This small molecule binds to this protein.
Small molecule (SMILES): OC[C@H]1O[C@@](CO)(O[C@H]2O[C@H](CO)[C@@H](O)[C@H](O)[C@H]2O)[C@@H](O)[C@@H]1O

Sequence of chain 1.B:
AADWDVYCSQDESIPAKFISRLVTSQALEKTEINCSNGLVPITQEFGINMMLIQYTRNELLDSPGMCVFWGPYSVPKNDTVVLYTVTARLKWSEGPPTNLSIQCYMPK

Binding-site contacts:
Ligand atom C4 contacts residue ASN43 of chain 1.B at 3.6 Å.
Ligand atom C2 contacts residue SER69 of chain 1.B at 3.9 Å.
Ligand atom O3 contacts residue PRO70 of chain 1.B at 3.6 Å.
Ligand atom C5 contacts residue LYS71 of chain 1.A at 4.5 Å.
Ligand atom O6 contacts residue GLY44 of chain 1.B at 3.4 Å.
Ligand atom O3 contacts residue LYS71 of chain 1.A at 4.5 Å.
Ligand atom O4 contacts residue ASN43 of chain 1.B at 4.0 Å.
Ligand atom O6 contacts residue VAL46 of chain 1.B at 3.9 Å.
Ligand atom C3 contacts residue LYS71 of chain 1.A at 3.7 Å.
Ligand atom C3 contacts residue GLY71 of chain 1.B at 3.7 Å.
Ligand atom O5 contacts residue ASN43 of chain 1.B at 4.4 Å.
Ligand atom C3 contacts residue PRO70 of chain 1.B at 4.3 Å (hydrophobic).
Ligand atom C6 contacts residue ASN43 of chain 1.B at 3.4 Å.
Ligand atom C6 contacts residue GLY44 of chain 1.B at 3.9 Å.
Ligand atom O1 contacts residue LYS71 of chain 1.A at 3.8 Å.
Ligand atom C1 contacts residue LYS71 of chain 1.A at 3.7 Å.
Ligand atom O3 contacts residue GLY71 of chain 1.B at 3.3 Å (h-bond).
Ligand atom O4 contacts residue MET72 of chain 1.B at 2.7 Å (h-bond).
Ligand atom O4 contacts residue LYS71 of chain 1.A at 4.0 Å.
Ligand atom O3 contacts residue SER69 of chain 1.B at 2.6 Å (h-bond).
Ligand atom O3 contacts residue MET72 of chain 1.B at 3.0 Å (h-bond).
Ligand atom O6 contacts residue LEU45 of chain 1.B at 3.3 Å (h-bond).
Ligand atom O4 contacts residue VAL46 of chain 1.B at 3.4 Å.
Ligand atom C6 contacts residue MET72 of chain 1.B at 4.1 Å (hydrophobic).
Ligand atom C4 contacts residue GLY71 of chain 1.B at 4.3 Å.
Ligand atom O3 contacts residue LEU67 of chain 1.A at 3.9 Å.
Ligand atom C4 contacts residue LYS71 of chain 1.A at 4.3 Å.
Ligand atom C5 contacts residue ASN43 of chain 1.B at 4.0 Å.
Ligand atom C2 contacts residue LYS71 of chain 1.A at 4.2 Å.
Ligand atom C3 contacts residue SER69 of chain 1.B at 3.5 Å.
Ligand atom O4 contacts residue GLY71 of chain 1.B at 3.4 Å.
Ligand atom O4 contacts residue LEU67 of chain 1.A at 3.8 Å.
Ligand atom O6 contacts residue ASN43 of chain 1.B at 3.9 Å.
Ligand atom O2 contacts residue SER69 of chain 1.B at 3.2 Å (h-bond).
Ligand atom C6 contacts residue VAL46 of chain 1.B at 4.2 Å (hydrophobic).
Ligand atom C3 contacts residue MET72 of chain 1.B at 3.8 Å (hydrophobic).
Ligand atom O2 contacts residue TRP68 of chain 1.A at 3.9 Å.
Ligand atom O3 contacts residue TRP68 of chain 1.A at 3.9 Å.
Ligand atom C5 contacts residue MET72 of chain 1.B at 4.4 Å (hydrophobic).
Ligand atom C4 contacts residue MET72 of chain 1.B at 3.3 Å (hydrophobic).

Sequence of chain 1.A:
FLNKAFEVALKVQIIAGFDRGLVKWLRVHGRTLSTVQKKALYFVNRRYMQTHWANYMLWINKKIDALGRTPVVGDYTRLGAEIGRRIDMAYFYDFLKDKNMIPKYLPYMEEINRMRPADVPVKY